Sequence of chain 2.C:
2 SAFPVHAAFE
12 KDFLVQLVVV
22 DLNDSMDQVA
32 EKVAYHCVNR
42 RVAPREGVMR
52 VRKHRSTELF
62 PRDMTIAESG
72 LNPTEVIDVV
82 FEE

Binding-site contacts:
Ligand atom C5 contacts residue GLY334 of chain 2.A at 3.3 Å.
Ligand atom C6 contacts residue BML1 of chain 2.K at 3.8 Å.
Ligand atom C2 contacts residue PRO403 of chain 2.A at 4.0 Å (hydrophobic).
Ligand atom C5 contacts residue PRO394 of chain 2.A at 4.1 Å (hydrophobic).
Ligand atom BR4 contacts residue GLY334 of chain 2.A at 3.5 Å.
Ligand atom C3 contacts residue VAL335 of chain 2.A at 3.5 Å (hydrophobic).
Ligand atom C2 contacts residue VAL335 of chain 2.A at 3.7 Å (hydrophobic).
Ligand atom O1 contacts residue TRP167 of chain 2.A at 3.4 Å (h-bond).
Ligand atom O1 contacts residue GLY334 of chain 2.A at 4.1 Å.
Ligand atom C2 contacts residue BML1 of chain 2.K at 3.7 Å.
Ligand atom O1 contacts residue THR341 of chain 2.A at 3.5 Å (h-bond).
Ligand atom C5 contacts residue TRP338 of chain 2.A at 3.9 Å (hydrophobic).
Ligand atom C1 contacts residue BML1 of chain 2.K at 3.2 Å.
Ligand atom C4 contacts residue VAL335 of chain 2.A at 3.7 Å (hydrophobic).
Ligand atom C1 contacts residue TRP167 of chain 2.A at 4.2 Å (hydrophobic).
Ligand atom C5 contacts residue PRO403 of chain 2.A at 3.1 Å (hydrophobic).
Ligand atom C4 contacts residue PRO403 of chain 2.A at 3.1 Å (hydrophobic).
Ligand atom BR4 contacts residue PRO403 of chain 2.A at 3.5 Å.
Ligand atom C2 contacts residue TRP167 of chain 2.A at 3.5 Å (hydrophobic).
Ligand atom C6 contacts residue GLY334 of chain 2.A at 3.4 Å.
Ligand atom C1 contacts residue VAL335 of chain 2.A at 4.1 Å (hydrophobic).
Ligand atom C3 contacts residue TYR331 of chain 2.A at 4.1 Å (hydrophobic).
Ligand atom C6 contacts residue PRO394 of chain 2.A at 3.8 Å (hydrophobic).
Ligand atom C6 contacts residue PRO403 of chain 2.A at 3.6 Å (hydrophobic).
Ligand atom C3 contacts residue PRO403 of chain 2.A at 3.5 Å (hydrophobic).
Ligand atom C5 contacts residue VAL335 of chain 2.A at 4.1 Å (hydrophobic).
Ligand atom BR4 contacts residue PHE14 of chain 2.C at 3.9 Å.
Ligand atom O1 contacts residue TRP338 of chain 2.A at 3.4 Å.
Ligand atom C1 contacts residue TRP338 of chain 2.A at 3.9 Å (hydrophobic).
Ligand atom BR4 contacts residue SER330 of chain 2.A at 3.9 Å.
Ligand atom C2 contacts residue GLY334 of chain 2.A at 3.8 Å.
Ligand atom BR4 contacts residue VAL405 of chain 2.A at 3.5 Å.
Ligand atom O1 contacts residue BML1 of chain 2.K at 3.1 Å.
Ligand atom C3 contacts residue GLY334 of chain 2.A at 3.6 Å.
Ligand atom C1 contacts residue PRO403 of chain 2.A at 4.0 Å (hydrophobic).
Ligand atom BR4 contacts residue TYR331 of chain 2.A at 4.0 Å.
Ligand atom C4 contacts residue GLY334 of chain 2.A at 3.3 Å.
Ligand atom C3 contacts residue TRP167 of chain 2.A at 4.2 Å (hydrophobic).
Ligand atom C6 contacts residue TRP338 of chain 2.A at 3.7 Å (hydrophobic).
Ligand atom C1 contacts residue GLY334 of chain 2.A at 3.6 Å.

Sequence of chain 2.A:
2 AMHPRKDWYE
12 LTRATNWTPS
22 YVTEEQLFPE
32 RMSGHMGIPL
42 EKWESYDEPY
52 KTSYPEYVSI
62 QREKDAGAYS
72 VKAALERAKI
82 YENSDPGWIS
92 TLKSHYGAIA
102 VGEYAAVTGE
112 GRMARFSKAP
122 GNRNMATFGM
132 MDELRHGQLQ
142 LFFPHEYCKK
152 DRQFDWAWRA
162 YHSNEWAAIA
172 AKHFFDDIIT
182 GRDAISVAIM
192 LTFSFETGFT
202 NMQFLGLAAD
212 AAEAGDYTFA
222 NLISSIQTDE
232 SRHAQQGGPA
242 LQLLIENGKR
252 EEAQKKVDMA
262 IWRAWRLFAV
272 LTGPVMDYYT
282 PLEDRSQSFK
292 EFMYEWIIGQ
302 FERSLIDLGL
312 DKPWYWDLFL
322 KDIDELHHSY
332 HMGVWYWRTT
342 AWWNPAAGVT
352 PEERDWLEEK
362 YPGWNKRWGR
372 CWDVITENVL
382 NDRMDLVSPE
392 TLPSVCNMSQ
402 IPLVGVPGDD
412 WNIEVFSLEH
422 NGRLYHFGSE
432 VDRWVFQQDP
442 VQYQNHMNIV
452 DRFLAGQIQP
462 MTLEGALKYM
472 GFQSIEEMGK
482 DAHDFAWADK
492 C

This protein binds this small molecule.
Small molecule (SMILES): Oc1ccc(Br)cc1